The small molecule below binds the protein below.
Small molecule (SMILES): Cc1ccc(S(=O)(=O)N2C[C@H]3CC(C(=O)NCc4ccc(Cl)cc4Cl)C[C@H]3C2)cc1

Sequence of chain 1.A:
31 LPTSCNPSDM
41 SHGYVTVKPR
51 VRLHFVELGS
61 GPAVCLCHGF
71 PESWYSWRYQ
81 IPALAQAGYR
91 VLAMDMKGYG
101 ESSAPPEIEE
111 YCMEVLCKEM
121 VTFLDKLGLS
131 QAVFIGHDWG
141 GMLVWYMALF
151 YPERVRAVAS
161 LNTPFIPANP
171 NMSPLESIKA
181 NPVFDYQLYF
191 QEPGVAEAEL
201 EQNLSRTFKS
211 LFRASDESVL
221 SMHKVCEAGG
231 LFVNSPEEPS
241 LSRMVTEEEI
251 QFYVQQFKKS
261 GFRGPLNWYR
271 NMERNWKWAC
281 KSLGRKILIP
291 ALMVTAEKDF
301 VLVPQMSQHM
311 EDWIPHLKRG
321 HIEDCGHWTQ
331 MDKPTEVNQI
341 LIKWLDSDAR

Binding-site contacts:
Ligand atom C4 contacts residue TRP139 of chain 1.A at 3.9 Å (hydrophobic).
Ligand atom C7 contacts residue TYR146 of chain 1.A at 3.7 Å (hydrophobic).
Ligand atom CL1 contacts residue PHE70 of chain 1.A at 3.9 Å.
Ligand atom C21 contacts residue ASP138 of chain 1.A at 3.8 Å.
Ligand atom C17 contacts residue MET222 of chain 1.A at 3.9 Å (hydrophobic).
Ligand atom N1 contacts residue GLN187 of chain 1.A at 3.3 Å (h-bond).
Ligand atom C11 contacts residue LEU302 of chain 1.A at 3.8 Å (hydrophobic).
Ligand atom O1 contacts residue GLN187 of chain 1.A at 3.0 Å (h-bond).
Ligand atom C14 contacts residue TYR186 of chain 1.A at 3.2 Å (hydrophobic).
Ligand atom C13 contacts residue TYR186 of chain 1.A at 3.8 Å (hydrophobic).
Ligand atom C14 contacts residue ASP138 of chain 1.A at 3.5 Å.
Ligand atom N2 contacts residue TYR269 of chain 1.A at 3.5 Å (h-bond).
Ligand atom C5 contacts residue MET142 of chain 1.A at 3.9 Å (hydrophobic).
Ligand atom C22 contacts residue ASP138 of chain 1.A at 3.8 Å.
Ligand atom C20 contacts residue VAL301 of chain 1.A at 3.9 Å (hydrophobic).
Ligand atom C15 contacts residue PHE70 of chain 1.A at 3.9 Å (hydrophobic).
Ligand atom C12 contacts residue LEU302 of chain 1.A at 3.8 Å (hydrophobic).
Ligand atom O1 contacts residue PHE184 of chain 1.A at 3.5 Å.
Ligand atom S1 contacts residue GLN187 of chain 1.A at 3.4 Å (h-bond).
Ligand atom C15 contacts residue TYR269 of chain 1.A at 3.3 Å (hydrophobic).
Ligand atom O2 contacts residue TRP139 of chain 1.A at 3.6 Å.
Ligand atom C15 contacts residue ASP138 of chain 1.A at 3.5 Å.
Ligand atom C10 contacts residue GLN187 of chain 1.A at 3.9 Å.
Ligand atom C12 contacts residue TYR186 of chain 1.A at 3.7 Å (hydrophobic).
Ligand atom C19 contacts residue HIS327 of chain 1.A at 3.7 Å.
Ligand atom C13 contacts residue ASP138 of chain 1.A at 3.8 Å.
Ligand atom C16 contacts residue HIS327 of chain 1.A at 3.9 Å.
Ligand atom C22 contacts residue TRP139 of chain 1.A at 3.5 Å (hydrophobic).
Ligand atom O3 contacts residue TYR186 of chain 1.A at 2.5 Å (h-bond).
Ligand atom C14 contacts residue TYR269 of chain 1.A at 3.1 Å (hydrophobic).
Ligand atom N2 contacts residue ASP138 of chain 1.A at 2.6 Å (salt-bridge).
Ligand atom C18 contacts residue TRP328 of chain 1.A at 3.8 Å (hydrophobic).
Ligand atom C2 contacts residue TRP139 of chain 1.A at 3.6 Å (hydrophobic).
Ligand atom C20 contacts residue HIS327 of chain 1.A at 3.4 Å.
Ligand atom O3 contacts residue TYR269 of chain 1.A at 2.6 Å (h-bond).
Ligand atom CL2 contacts residue HIS327 of chain 1.A at 3.7 Å.
Ligand atom C6 contacts residue MET142 of chain 1.A at 3.8 Å (hydrophobic).
Ligand atom C21 contacts residue HIS327 of chain 1.A at 3.4 Å.
Ligand atom CL2 contacts residue EDO1 of chain 1.I at 3.6 Å.
Ligand atom O2 contacts residue GLN187 of chain 1.A at 3.4 Å (h-bond).